Binding-site contacts:
Ligand atom CAG contacts residue TRP203 of chain 26.A at 3.7 Å (hydrophobic).
Ligand atom CAE contacts residue ASN228 of chain 26.A at 3.6 Å.
Ligand atom CAA contacts residue VAL179 of chain 26.A at 3.5 Å (hydrophobic).
Ligand atom CAK contacts residue PHE135 of chain 26.A at 3.3 Å (hydrophobic).
Ligand atom NBC contacts residue ASN228 of chain 26.A at 3.7 Å.
Ligand atom CAF contacts residue MET114 of chain 26.A at 3.1 Å (hydrophobic).
Ligand atom CAD contacts residue PHE137 of chain 26.A at 3.9 Å (hydrophobic).
Ligand atom CAN contacts residue PHE135 of chain 26.A at 3.8 Å (hydrophobic).
Ligand atom CAS contacts residue TRP203 of chain 26.A at 3.4 Å (hydrophobic).
Ligand atom CBA contacts residue TRP203 of chain 26.A at 3.8 Å (hydrophobic).
Ligand atom NBD contacts residue ASN228 of chain 26.A at 3.7 Å.
Ligand atom CAJ contacts residue TYR155 of chain 26.A at 3.5 Å (hydrophobic).
Ligand atom NBD contacts residue TRP203 of chain 26.A at 3.6 Å.
Ligand atom OAC contacts residue LEU113 of chain 26.A at 3.4 Å (h-bond).
Ligand atom CAG contacts residue ASN228 of chain 26.A at 3.3 Å.
Ligand atom CAM contacts residue TYR155 of chain 26.A at 3.9 Å (hydrophobic).
Ligand atom CAL contacts residue TYR155 of chain 26.A at 3.4 Å (hydrophobic).
Ligand atom CAO contacts residue MET230 of chain 26.A at 3.6 Å (hydrophobic).
Ligand atom CAF contacts residue ASP112 of chain 26.A at 3.9 Å.
Ligand atom CBB contacts residue LEU113 of chain 26.A at 3.7 Å (hydrophobic).
Ligand atom CAL contacts residue ILE111 of chain 26.A at 3.9 Å (hydrophobic).
Ligand atom NAU contacts residue MET114 of chain 26.A at 3.9 Å.
Ligand atom CBA contacts residue ASN228 of chain 26.A at 3.7 Å.
Ligand atom CAI contacts residue PHE135 of chain 26.A at 3.5 Å (hydrophobic).
Ligand atom CAH contacts residue MET114 of chain 26.A at 3.5 Å (hydrophobic).
Ligand atom CAR contacts residue TYR201 of chain 26.A at 3.5 Å (hydrophobic).
Ligand atom CAG contacts residue GLN202 of chain 26.A at 3.5 Å.
Ligand atom OAC contacts residue ASP112 of chain 26.A at 3.8 Å.
Ligand atom CAZ contacts residue ILE111 of chain 26.A at 3.9 Å (hydrophobic).
Ligand atom NAT contacts residue TYR155 of chain 26.A at 3.9 Å.
Ligand atom CAQ contacts residue LEU113 of chain 26.A at 3.6 Å (hydrophobic).
Ligand atom CAS contacts residue ASN228 of chain 26.A at 3.5 Å.
Ligand atom CAN contacts residue ILE111 of chain 26.A at 3.8 Å (hydrophobic).
Ligand atom CAR contacts residue ASN228 of chain 26.A at 3.7 Å.
Ligand atom CAX contacts residue ASN228 of chain 26.A at 3.8 Å.
Ligand atom CAA contacts residue PRO177 of chain 26.A at 3.2 Å (hydrophobic).
Ligand atom OAW contacts residue MET195 of chain 26.A at 3.4 Å.
Ligand atom CAE contacts residue GLN202 of chain 26.A at 3.6 Å.
Ligand atom CAP contacts residue LEU113 of chain 26.A at 3.6 Å (hydrophobic).
Ligand atom CAS contacts residue TYR201 of chain 26.A at 3.9 Å (hydrophobic).

Sequence of chain 26.C:
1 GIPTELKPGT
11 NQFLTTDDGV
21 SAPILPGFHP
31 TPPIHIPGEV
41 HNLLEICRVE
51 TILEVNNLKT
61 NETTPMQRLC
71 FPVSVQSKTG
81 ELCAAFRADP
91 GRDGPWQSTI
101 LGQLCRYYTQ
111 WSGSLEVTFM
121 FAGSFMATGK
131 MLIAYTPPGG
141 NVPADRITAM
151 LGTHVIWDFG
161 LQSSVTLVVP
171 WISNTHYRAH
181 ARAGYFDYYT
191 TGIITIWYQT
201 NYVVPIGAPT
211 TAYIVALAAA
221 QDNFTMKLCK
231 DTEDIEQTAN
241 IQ

Sequence of chain 26.A:
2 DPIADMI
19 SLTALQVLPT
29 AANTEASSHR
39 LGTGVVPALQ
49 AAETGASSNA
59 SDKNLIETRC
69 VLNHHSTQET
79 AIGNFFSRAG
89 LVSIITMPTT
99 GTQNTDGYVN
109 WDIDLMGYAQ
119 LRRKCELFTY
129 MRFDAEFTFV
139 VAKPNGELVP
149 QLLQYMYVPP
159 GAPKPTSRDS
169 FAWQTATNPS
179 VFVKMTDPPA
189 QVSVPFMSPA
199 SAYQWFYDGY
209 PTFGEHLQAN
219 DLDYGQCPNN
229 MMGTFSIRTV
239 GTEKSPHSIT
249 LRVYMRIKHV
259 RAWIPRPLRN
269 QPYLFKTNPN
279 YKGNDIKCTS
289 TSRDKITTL

Sequence of chain 27.C:
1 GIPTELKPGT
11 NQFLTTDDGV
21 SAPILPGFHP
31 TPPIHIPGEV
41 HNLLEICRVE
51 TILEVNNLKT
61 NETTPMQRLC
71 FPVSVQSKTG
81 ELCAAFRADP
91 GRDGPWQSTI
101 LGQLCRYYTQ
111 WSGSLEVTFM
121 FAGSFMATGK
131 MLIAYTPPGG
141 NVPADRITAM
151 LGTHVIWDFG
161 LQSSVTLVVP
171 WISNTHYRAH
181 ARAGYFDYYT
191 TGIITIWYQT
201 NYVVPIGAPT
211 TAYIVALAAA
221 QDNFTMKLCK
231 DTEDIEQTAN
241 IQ

A protein and the small-molecule ligand that binds it are described below.
Small molecule (SMILES): CCO/N=C/c1ccc(OCC[C@@H](C)CCN2CCN(c3ccncc3)C2=O)cc1